Sequence of chain 1.A:
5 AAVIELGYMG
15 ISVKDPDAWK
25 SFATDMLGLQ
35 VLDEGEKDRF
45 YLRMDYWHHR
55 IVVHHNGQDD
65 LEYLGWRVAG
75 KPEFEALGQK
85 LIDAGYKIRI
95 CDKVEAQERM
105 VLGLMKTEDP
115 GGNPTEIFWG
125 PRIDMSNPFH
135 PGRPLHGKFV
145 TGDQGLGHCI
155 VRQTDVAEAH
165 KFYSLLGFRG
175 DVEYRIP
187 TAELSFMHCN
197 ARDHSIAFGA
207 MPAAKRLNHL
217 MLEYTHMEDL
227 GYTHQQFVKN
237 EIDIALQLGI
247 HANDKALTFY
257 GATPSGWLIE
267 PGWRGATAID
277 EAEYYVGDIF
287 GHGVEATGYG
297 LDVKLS

This protein binds this small molecule.
Small molecule (SMILES): Oc1ccc2ccccc2c1O

Binding-site contacts:
Ligand atom C3 contacts residue ASN249 of chain 1.A at 3.3 Å.
Ligand atom C2 contacts residue HIS200 of chain 1.A at 3.8 Å.
Ligand atom C8 contacts residue LEU190 of chain 1.A at 3.6 Å (hydrophobic).
Ligand atom O2 contacts residue HIS200 of chain 1.A at 3.3 Å.
Ligand atom C1 contacts residue TYR256 of chain 1.A at 3.0 Å (hydrophobic).
Ligand atom C3 contacts residue PHE192 of chain 1.A at 3.7 Å (hydrophobic).
Ligand atom C10 contacts residue HIS247 of chain 1.A at 3.6 Å.
Ligand atom C7 contacts residue LEU301 of chain 1.A at 4.1 Å (hydrophobic).
Ligand atom O2 contacts residue TYR256 of chain 1.A at 4.1 Å.
Ligand atom C2 contacts residue FE21 of chain 1.B at 3.0 Å.
Ligand atom O1 contacts residue HIS247 of chain 1.A at 4.1 Å.
Ligand atom C5 contacts residue HIS247 of chain 1.A at 3.6 Å.
Ligand atom C3 contacts residue HIS200 of chain 1.A at 3.8 Å.
Ligand atom C9 contacts residue TYR256 of chain 1.A at 3.5 Å (hydrophobic).
Ligand atom C3 contacts residue HIS247 of chain 1.A at 3.4 Å.
Ligand atom C4 contacts residue PHE192 of chain 1.A at 3.6 Å (hydrophobic).
Ligand atom O2 contacts residue HIS152 of chain 1.A at 3.0 Å (h-bond).
Ligand atom O1 contacts residue HIS152 of chain 1.A at 4.1 Å.
Ligand atom O2 contacts residue FE21 of chain 1.B at 2.1 Å.
Ligand atom C1 contacts residue HIS247 of chain 1.A at 3.5 Å.
Ligand atom C4 contacts residue HIS247 of chain 1.A at 3.2 Å.
Ligand atom C5 contacts residue PHE192 of chain 1.A at 3.5 Å (hydrophobic).
Ligand atom C4 contacts residue ASN249 of chain 1.A at 3.4 Å.
Ligand atom C10 contacts residue PHE192 of chain 1.A at 3.9 Å (hydrophobic).
Ligand atom O1 contacts residue GLU266 of chain 1.A at 3.4 Å (salt-bridge).
Ligand atom C2 contacts residue PHE192 of chain 1.A at 3.9 Å (hydrophobic).
Ligand atom C6 contacts residue TYR178 of chain 1.A at 3.7 Å (hydrophobic).
Ligand atom O2 contacts residue HIS247 of chain 1.A at 3.4 Å (h-bond).
Ligand atom C2 contacts residue HIS247 of chain 1.A at 3.2 Å.
Ligand atom C2 contacts residue TYR256 of chain 1.A at 3.8 Å (hydrophobic).
Ligand atom C1 contacts residue PHE192 of chain 1.A at 4.0 Å (hydrophobic).
Ligand atom C1 contacts residue FE21 of chain 1.B at 2.9 Å.
Ligand atom O1 contacts residue HIS215 of chain 1.A at 2.8 Å (h-bond).
Ligand atom C4 contacts residue TYR178 of chain 1.A at 3.7 Å (hydrophobic).
Ligand atom O1 contacts residue FE21 of chain 1.B at 2.0 Å.
Ligand atom C7 contacts residue LEU190 of chain 1.A at 3.6 Å (hydrophobic).
Ligand atom O2 contacts residue GLU266 of chain 1.A at 3.4 Å (salt-bridge).
Ligand atom C6 contacts residue PHE192 of chain 1.A at 3.7 Å (hydrophobic).
Ligand atom C10 contacts residue TYR256 of chain 1.A at 3.4 Å (hydrophobic).
Ligand atom O1 contacts residue TYR256 of chain 1.A at 2.6 Å (h-bond).